Sequence of chain 1.A:
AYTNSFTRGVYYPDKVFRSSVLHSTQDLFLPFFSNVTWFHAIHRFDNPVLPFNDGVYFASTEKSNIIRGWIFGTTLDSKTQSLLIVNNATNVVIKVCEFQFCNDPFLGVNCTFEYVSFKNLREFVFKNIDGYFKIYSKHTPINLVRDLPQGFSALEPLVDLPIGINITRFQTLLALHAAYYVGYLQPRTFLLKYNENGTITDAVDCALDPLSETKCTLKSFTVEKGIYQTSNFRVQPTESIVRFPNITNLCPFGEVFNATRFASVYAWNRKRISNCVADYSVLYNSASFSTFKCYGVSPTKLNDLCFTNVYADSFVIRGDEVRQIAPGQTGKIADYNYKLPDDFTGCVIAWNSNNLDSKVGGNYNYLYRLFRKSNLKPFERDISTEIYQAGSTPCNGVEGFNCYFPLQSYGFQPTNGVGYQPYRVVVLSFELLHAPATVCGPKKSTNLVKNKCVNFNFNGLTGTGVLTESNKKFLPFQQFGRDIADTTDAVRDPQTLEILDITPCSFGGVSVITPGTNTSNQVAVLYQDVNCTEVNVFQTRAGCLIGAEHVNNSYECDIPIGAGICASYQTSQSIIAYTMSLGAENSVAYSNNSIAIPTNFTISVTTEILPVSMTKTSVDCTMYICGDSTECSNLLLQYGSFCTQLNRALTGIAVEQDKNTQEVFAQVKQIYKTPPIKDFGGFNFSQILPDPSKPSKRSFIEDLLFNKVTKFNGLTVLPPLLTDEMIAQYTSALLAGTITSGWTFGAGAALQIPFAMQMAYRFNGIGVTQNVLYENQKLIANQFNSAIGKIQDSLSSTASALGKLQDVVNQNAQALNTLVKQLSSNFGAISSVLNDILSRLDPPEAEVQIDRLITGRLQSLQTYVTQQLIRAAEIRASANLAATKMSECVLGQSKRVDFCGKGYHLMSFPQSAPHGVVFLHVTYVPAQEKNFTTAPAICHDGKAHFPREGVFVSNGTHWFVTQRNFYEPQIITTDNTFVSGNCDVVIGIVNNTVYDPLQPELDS

Binding-site contacts:
Ligand atom C4 contacts residue ASN122 of chain 1.A at 4.2 Å.
Ligand atom C5 contacts residue ASN122 of chain 1.A at 3.6 Å.
Ligand atom C6 contacts residue LYS129 of chain 1.A at 4.1 Å.
Ligand atom C3 contacts residue ASN122 of chain 1.A at 3.8 Å.
Ligand atom O7 contacts residue ASN125 of chain 1.A at 2.8 Å (h-bond).
Ligand atom O5 contacts residue VAL127 of chain 1.A at 4.3 Å.
Ligand atom C5 contacts residue VAL127 of chain 1.A at 4.1 Å (hydrophobic).
Ligand atom C8 contacts residue ASN125 of chain 1.A at 3.2 Å.
Ligand atom N2 contacts residue ASN122 of chain 1.A at 2.9 Å (h-bond).
Ligand atom O5 contacts residue ASN122 of chain 1.A at 2.3 Å (h-bond).
Ligand atom O6 contacts residue VAL127 of chain 1.A at 4.2 Å.
Ligand atom O6 contacts residue LYS129 of chain 1.A at 3.0 Å (salt-bridge).
Ligand atom C6 contacts residue VAL127 of chain 1.A at 4.3 Å (hydrophobic).
Ligand atom C7 contacts residue ASN122 of chain 1.A at 3.6 Å.
Ligand atom C2 contacts residue ASN122 of chain 1.A at 2.4 Å.
Ligand atom C1 contacts residue ASN122 of chain 1.A at 1.4 Å.
Ligand atom O7 contacts residue ASN122 of chain 1.A at 3.7 Å.
Ligand atom C7 contacts residue ASN125 of chain 1.A at 3.4 Å.

The small molecule below binds the protein below.
Small molecule (SMILES): CC(=O)N[C@@H]1[C@@H](O)[C@H](O)[C@@H](CO)O[C@H]1O